Sequence of chain 1.A:
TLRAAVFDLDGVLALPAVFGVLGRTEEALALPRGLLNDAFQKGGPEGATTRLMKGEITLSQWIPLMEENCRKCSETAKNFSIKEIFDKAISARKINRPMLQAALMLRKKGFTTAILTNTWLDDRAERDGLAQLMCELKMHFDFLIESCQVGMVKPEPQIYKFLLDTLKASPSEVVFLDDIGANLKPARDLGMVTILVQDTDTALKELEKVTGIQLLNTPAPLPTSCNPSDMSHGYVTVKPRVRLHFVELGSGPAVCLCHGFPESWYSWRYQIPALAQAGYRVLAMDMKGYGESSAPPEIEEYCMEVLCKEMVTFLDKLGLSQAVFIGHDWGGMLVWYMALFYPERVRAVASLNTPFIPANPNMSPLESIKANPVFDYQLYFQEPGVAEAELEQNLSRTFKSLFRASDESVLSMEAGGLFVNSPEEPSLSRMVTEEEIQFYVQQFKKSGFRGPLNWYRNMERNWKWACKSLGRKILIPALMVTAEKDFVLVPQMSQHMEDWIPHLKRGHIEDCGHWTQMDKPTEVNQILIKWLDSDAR

Binding-site contacts:
Ligand atom C5 contacts residue TRP337 of chain 1.A at 3.9 Å (hydrophobic).
Ligand atom C3 contacts residue ASP336 of chain 1.A at 3.9 Å.
Ligand atom C1 contacts residue THR361 of chain 1.A at 3.6 Å.
Ligand atom N12 contacts residue TYR384 of chain 1.A at 4.2 Å.
Ligand atom N12 contacts residue SO41 of chain 1.B at 4.0 Å.
Ligand atom C4 contacts residue GLN385 of chain 1.A at 3.7 Å.
Ligand atom C6 contacts residue THR361 of chain 1.A at 3.9 Å.
Ligand atom N11 contacts residue ASP336 of chain 1.A at 3.0 Å (salt-bridge).
Ligand atom N11 contacts residue SO41 of chain 1.B at 2.9 Å (h-bond).
Ligand atom C2 contacts residue LEU500 of chain 1.A at 4.2 Å (hydrophobic).
Ligand atom C6 contacts residue 6TZ1 of chain 1.E at 3.8 Å.
Ligand atom C10 contacts residue ASP336 of chain 1.A at 4.2 Å.
Ligand atom N12 contacts residue TYR467 of chain 1.A at 3.6 Å.
Ligand atom F7 contacts residue MET340 of chain 1.A at 4.2 Å.
Ligand atom C10 contacts residue TYR467 of chain 1.A at 2.6 Å (hydrophobic).
Ligand atom C10 contacts residue SO41 of chain 1.B at 3.5 Å.
Ligand atom C3 contacts residue TRP337 of chain 1.A at 3.7 Å (hydrophobic).
Ligand atom C9 contacts residue GLN385 of chain 1.A at 3.6 Å.
Ligand atom N11 contacts residue TYR384 of chain 1.A at 3.8 Å.
Ligand atom C8 contacts residue TRP337 of chain 1.A at 3.7 Å (hydrophobic).
Ligand atom C4 contacts residue TRP337 of chain 1.A at 3.5 Å (hydrophobic).
Ligand atom F7 contacts residue 6TZ1 of chain 1.E at 3.7 Å.
Ligand atom C10 contacts residue TYR384 of chain 1.A at 2.8 Å (hydrophobic).
Ligand atom C8 contacts residue TYR384 of chain 1.A at 3.8 Å (hydrophobic).
Ligand atom C1 contacts residue 6TZ1 of chain 1.E at 4.0 Å.
Ligand atom C9 contacts residue TRP337 of chain 1.A at 3.9 Å (hydrophobic).
Ligand atom C8 contacts residue ASP336 of chain 1.A at 3.5 Å.
Ligand atom C9 contacts residue TYR384 of chain 1.A at 2.8 Å (hydrophobic).
Ligand atom F7 contacts residue TRP337 of chain 1.A at 3.5 Å.
Ligand atom C8 contacts residue TYR467 of chain 1.A at 3.7 Å (hydrophobic).
Ligand atom C2 contacts residue TRP337 of chain 1.A at 3.7 Å (hydrophobic).
Ligand atom C9 contacts residue TYR467 of chain 1.A at 3.1 Å (hydrophobic).
Ligand atom C5 contacts residue 6TZ1 of chain 1.E at 3.9 Å.
Ligand atom C1 contacts residue TRP337 of chain 1.A at 3.8 Å (hydrophobic).
Ligand atom C1 contacts residue ASP336 of chain 1.A at 3.5 Å.
Ligand atom N12 contacts residue ASP336 of chain 1.A at 2.4 Å (salt-bridge).
Ligand atom C6 contacts residue MET340 of chain 1.A at 3.9 Å (hydrophobic).
Ligand atom N11 contacts residue TYR467 of chain 1.A at 3.1 Å (h-bond).
Ligand atom C2 contacts residue ASP336 of chain 1.A at 3.4 Å.
Ligand atom N12 contacts residue TRP337 of chain 1.A at 4.1 Å.

A small-molecule ligand and the protein it binds are described below.
Small molecule (SMILES): Fc1cccc(-c2cc[nH]n2)c1